Sequence of chain 1.FA:
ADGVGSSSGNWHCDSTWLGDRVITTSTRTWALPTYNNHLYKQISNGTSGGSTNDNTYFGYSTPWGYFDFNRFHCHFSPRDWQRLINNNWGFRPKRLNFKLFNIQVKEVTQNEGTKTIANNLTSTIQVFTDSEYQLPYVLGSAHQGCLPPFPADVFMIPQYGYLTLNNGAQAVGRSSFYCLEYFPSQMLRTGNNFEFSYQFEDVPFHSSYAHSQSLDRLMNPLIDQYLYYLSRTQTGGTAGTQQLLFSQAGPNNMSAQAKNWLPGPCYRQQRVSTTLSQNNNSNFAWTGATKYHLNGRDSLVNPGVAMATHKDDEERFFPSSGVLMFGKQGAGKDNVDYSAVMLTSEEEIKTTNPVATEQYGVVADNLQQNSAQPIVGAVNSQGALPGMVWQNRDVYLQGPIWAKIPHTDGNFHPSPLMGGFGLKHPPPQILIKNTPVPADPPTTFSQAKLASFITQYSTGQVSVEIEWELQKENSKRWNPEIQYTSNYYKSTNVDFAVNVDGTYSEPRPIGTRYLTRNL

A small-molecule ligand and the protein it binds are described below.
Small molecule (SMILES): Nc1ncnc2c1ncn2[C@H]1C[C@H](O)[C@@H](COP(=O)(O)O)O1

Binding-site contacts:
Ligand atom C6 contacts residue PRO414 of chain 1.GA at 3.5 Å (hydrophobic).
Ligand atom C5' contacts residue DC1 of chain 1.UD at 3.9 Å.
Ligand atom N6 contacts residue PHE421 of chain 1.GA at 4.1 Å.
Ligand atom N1 contacts residue GLY422 of chain 1.GA at 3.0 Å (h-bond).
Ligand atom C4 contacts residue PRO204 of chain 1.GA at 4.0 Å (hydrophobic).
Ligand atom C5 contacts residue PRO414 of chain 1.GA at 4.1 Å (hydrophobic).
Ligand atom C6 contacts residue GLY422 of chain 1.GA at 3.8 Å.
Ligand atom N3 contacts residue PRO414 of chain 1.GA at 3.9 Å.
Ligand atom C5 contacts residue PRO204 of chain 1.GA at 3.9 Å (hydrophobic).
Ligand atom C2 contacts residue PRO414 of chain 1.GA at 4.1 Å (hydrophobic).
Ligand atom N6 contacts residue SER415 of chain 1.GA at 3.4 Å.
Ligand atom OP2 contacts residue DC1 of chain 1.UD at 2.5 Å (h-bond).
Ligand atom C1' contacts residue DC1 of chain 1.UD at 3.9 Å.
Ligand atom N6 contacts residue PRO414 of chain 1.GA at 3.7 Å.
Ligand atom N6 contacts residue GLY420 of chain 1.GA at 4.2 Å.
Ligand atom C5' contacts residue HIS413 of chain 1.GA at 3.7 Å.
Ligand atom O5' contacts residue DC1 of chain 1.UD at 2.5 Å (h-bond).
Ligand atom N1 contacts residue VAL203 of chain 1.GA at 4.0 Å.
Ligand atom C2 contacts residue ILE405 of chain 1.GA at 4.1 Å (hydrophobic).
Ligand atom N6 contacts residue GLY422 of chain 1.GA at 3.1 Å (h-bond).
Ligand atom N7 contacts residue SER415 of chain 1.GA at 3.8 Å.
Ligand atom C8 contacts residue HIS413 of chain 1.GA at 3.6 Å.
Ligand atom O3' contacts residue HIS413 of chain 1.GA at 4.1 Å.
Ligand atom C2' contacts residue PRO414 of chain 1.GA at 3.5 Å (hydrophobic).
Ligand atom C5' contacts residue ASP409 of chain 1.FA at 4.0 Å.
Ligand atom N7 contacts residue HIS413 of chain 1.GA at 4.0 Å.
Ligand atom C3' contacts residue HIS413 of chain 1.GA at 3.6 Å.
Ligand atom N1 contacts residue PRO414 of chain 1.GA at 3.5 Å (h-bond).
Ligand atom OP1 contacts residue DC1 of chain 1.UD at 2.5 Å (h-bond).
Ligand atom C6 contacts residue SER415 of chain 1.GA at 4.0 Å.
Ligand atom OP1 contacts residue ASN411 of chain 1.FA at 3.6 Å.
Ligand atom O5' contacts residue ASP409 of chain 1.FA at 3.6 Å.
Ligand atom C4' contacts residue DC1 of chain 1.UD at 4.1 Å.
Ligand atom N9 contacts residue PRO204 of chain 1.GA at 4.2 Å.
Ligand atom P contacts residue DC1 of chain 1.UD at 1.6 Å.
Ligand atom C2 contacts residue GLY422 of chain 1.GA at 3.5 Å.
Ligand atom N7 contacts residue PRO204 of chain 1.GA at 4.0 Å.
Ligand atom O4' contacts residue DC1 of chain 1.UD at 3.4 Å.
Ligand atom C8 contacts residue PRO204 of chain 1.GA at 4.1 Å (hydrophobic).
Ligand atom N6 contacts residue PRO416 of chain 1.GA at 3.9 Å.

Sequence of chain 1.GA:
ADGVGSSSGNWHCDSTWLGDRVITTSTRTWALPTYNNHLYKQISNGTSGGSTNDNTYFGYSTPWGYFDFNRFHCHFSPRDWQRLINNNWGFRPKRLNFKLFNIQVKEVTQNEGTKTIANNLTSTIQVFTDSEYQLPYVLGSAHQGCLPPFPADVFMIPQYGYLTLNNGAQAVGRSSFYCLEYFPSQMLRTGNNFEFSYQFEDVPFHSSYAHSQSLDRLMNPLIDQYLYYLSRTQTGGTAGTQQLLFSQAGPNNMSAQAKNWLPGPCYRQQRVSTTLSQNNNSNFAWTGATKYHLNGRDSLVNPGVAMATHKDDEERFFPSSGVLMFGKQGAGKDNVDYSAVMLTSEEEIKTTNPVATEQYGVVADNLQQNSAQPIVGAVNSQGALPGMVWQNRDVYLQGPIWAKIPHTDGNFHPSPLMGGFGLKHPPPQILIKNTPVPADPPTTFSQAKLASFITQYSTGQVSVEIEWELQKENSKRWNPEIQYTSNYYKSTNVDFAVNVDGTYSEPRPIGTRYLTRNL